Sequence of chain 1.C:
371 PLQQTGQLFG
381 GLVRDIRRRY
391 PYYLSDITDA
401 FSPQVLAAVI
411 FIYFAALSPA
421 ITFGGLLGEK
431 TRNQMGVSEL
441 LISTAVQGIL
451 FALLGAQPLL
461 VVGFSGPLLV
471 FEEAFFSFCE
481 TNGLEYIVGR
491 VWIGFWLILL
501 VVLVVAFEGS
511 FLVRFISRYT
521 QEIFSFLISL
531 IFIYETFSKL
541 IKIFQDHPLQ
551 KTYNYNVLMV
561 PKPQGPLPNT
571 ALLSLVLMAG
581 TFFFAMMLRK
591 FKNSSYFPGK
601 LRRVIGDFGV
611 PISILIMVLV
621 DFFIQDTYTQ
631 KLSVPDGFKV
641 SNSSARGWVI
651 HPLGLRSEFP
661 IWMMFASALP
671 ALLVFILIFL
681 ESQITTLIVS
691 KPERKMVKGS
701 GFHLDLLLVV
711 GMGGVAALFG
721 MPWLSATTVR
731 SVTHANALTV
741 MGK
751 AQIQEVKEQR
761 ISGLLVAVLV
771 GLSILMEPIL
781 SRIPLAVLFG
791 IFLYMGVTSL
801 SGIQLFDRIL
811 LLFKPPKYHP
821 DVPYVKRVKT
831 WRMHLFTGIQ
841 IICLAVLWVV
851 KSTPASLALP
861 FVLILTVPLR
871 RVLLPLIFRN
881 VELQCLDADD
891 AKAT

Binding-site contacts:
Ligand atom O7 contacts residue ASN642 of chain 1.C at 4.1 Å.
Ligand atom O5 contacts residue ARG432 of chain 1.C at 4.2 Å.
Ligand atom O6 contacts residue ALA645 of chain 1.C at 3.6 Å.
Ligand atom C1 contacts residue ASN642 of chain 1.C at 1.4 Å.
Ligand atom C8 contacts residue ASN433 of chain 1.C at 3.4 Å.
Ligand atom C7 contacts residue ASN433 of chain 1.C at 3.3 Å.
Ligand atom C7 contacts residue ASN642 of chain 1.C at 3.7 Å.
Ligand atom N2 contacts residue ASN433 of chain 1.C at 4.3 Å.
Ligand atom C3 contacts residue ASN642 of chain 1.C at 3.8 Å.
Ligand atom O5 contacts residue ASN642 of chain 1.C at 2.4 Å (h-bond).
Ligand atom O5 contacts residue ALA645 of chain 1.C at 4.0 Å.
Ligand atom C5 contacts residue ARG432 of chain 1.C at 4.1 Å.
Ligand atom N2 contacts residue ARG432 of chain 1.C at 4.3 Å.
Ligand atom C2 contacts residue ARG432 of chain 1.C at 3.9 Å.
Ligand atom O7 contacts residue ARG432 of chain 1.C at 3.7 Å.
Ligand atom O6 contacts residue SER644 of chain 1.C at 4.1 Å.
Ligand atom C7 contacts residue ARG432 of chain 1.C at 4.2 Å.
Ligand atom O7 contacts residue ASN433 of chain 1.C at 2.8 Å (h-bond).
Ligand atom C1 contacts residue ARG432 of chain 1.C at 4.0 Å.
Ligand atom C5 contacts residue ASN642 of chain 1.C at 3.6 Å.
Ligand atom C2 contacts residue ASN642 of chain 1.C at 2.5 Å.
Ligand atom N2 contacts residue ASN642 of chain 1.C at 2.9 Å (h-bond).
Ligand atom C4 contacts residue ASN642 of chain 1.C at 4.2 Å.

This small molecule binds to this protein.
Small molecule (SMILES): CC(=O)N[C@H]1[C@H](O[C@H]2[C@H](O)[C@@H](NC(C)=O)CO[C@@H]2CO)O[C@H](CO)[C@@H](O)[C@@H]1O